Sequence of chain 1.A:
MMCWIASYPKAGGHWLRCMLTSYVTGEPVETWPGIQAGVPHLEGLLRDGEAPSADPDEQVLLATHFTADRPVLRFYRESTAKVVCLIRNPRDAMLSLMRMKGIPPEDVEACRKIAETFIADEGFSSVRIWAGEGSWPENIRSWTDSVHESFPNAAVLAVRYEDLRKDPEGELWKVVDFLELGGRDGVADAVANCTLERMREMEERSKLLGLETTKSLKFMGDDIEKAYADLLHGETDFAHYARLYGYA

Binding-site contacts:
Ligand atom O1P contacts residue ARG119 of chain 1.A at 3.8 Å.
Ligand atom O5P contacts residue LYS30 of chain 1.A at 3.2 Å (salt-bridge).
Ligand atom C4' contacts residue LYS30 of chain 1.A at 3.7 Å.
Ligand atom O4P contacts residue HIS34 of chain 1.A at 2.6 Å (h-bond).
Ligand atom N3 contacts residue TYR181 of chain 1.A at 2.8 Å (h-bond).
Ligand atom O6P contacts residue HIS34 of chain 1.A at 3.7 Å.
Ligand atom O3P contacts residue SER116 of chain 1.A at 2.8 Å (h-bond).
Ligand atom N6 contacts residue TRP35 of chain 1.A at 2.9 Å.
Ligand atom C6 contacts residue TRP35 of chain 1.A at 3.1 Å (hydrophobic).
Ligand atom N7 contacts residue MET219 of chain 1.A at 3.6 Å.
Ligand atom O3P contacts residue ARG108 of chain 1.A at 3.4 Å (salt-bridge).
Ligand atom P1 contacts residue SER116 of chain 1.A at 3.4 Å.
Ligand atom C5 contacts residue TRP35 of chain 1.A at 3.5 Å (hydrophobic).
Ligand atom C4 contacts residue TYR181 of chain 1.A at 3.7 Å (hydrophobic).
Ligand atom O4P contacts residue GLY32 of chain 1.A at 3.7 Å.
Ligand atom N6 contacts residue LEU216 of chain 1.A at 3.3 Å (h-bond).
Ligand atom O4' contacts residue GLY32 of chain 1.A at 3.5 Å.
Ligand atom O5P contacts residue ALA31 of chain 1.A at 3.1 Å (h-bond).
Ligand atom O4P contacts residue GLY33 of chain 1.A at 3.3 Å (h-bond).
Ligand atom P2 contacts residue GLY32 of chain 1.A at 3.6 Å.
Ligand atom N6 contacts residue MET219 of chain 1.A at 3.4 Å (h-bond).
Ligand atom P2 contacts residue LYS30 of chain 1.A at 3.7 Å.
Ligand atom N6 contacts residue CYS214 of chain 1.A at 3.3 Å (h-bond).
Ligand atom P1 contacts residue ARG119 of chain 1.A at 3.5 Å.
Ligand atom O3P contacts residue ARG119 of chain 1.A at 2.3 Å (salt-bridge).
Ligand atom N6 contacts residue THR215 of chain 1.A at 3.4 Å.
Ligand atom O3' contacts residue ARG108 of chain 1.A at 3.1 Å (salt-bridge).
Ligand atom C2 contacts residue TRP35 of chain 1.A at 3.4 Å (hydrophobic).
Ligand atom O5' contacts residue LYS30 of chain 1.A at 3.3 Å.
Ligand atom P2 contacts residue GLY33 of chain 1.A at 3.5 Å.
Ligand atom C2 contacts residue TYR181 of chain 1.A at 3.6 Å (hydrophobic).
Ligand atom C1' contacts residue TYR181 of chain 1.A at 3.6 Å (hydrophobic).
Ligand atom P2 contacts residue HIS34 of chain 1.A at 3.6 Å.
Ligand atom O5P contacts residue GLY33 of chain 1.A at 2.7 Å (h-bond).
Ligand atom O5' contacts residue GLY32 of chain 1.A at 3.2 Å (h-bond).
Ligand atom N1 contacts residue TRP35 of chain 1.A at 3.1 Å.
Ligand atom O5P contacts residue GLY32 of chain 1.A at 2.8 Å (h-bond).
Ligand atom O3' contacts residue SER116 of chain 1.A at 3.5 Å (h-bond).
Ligand atom O1P contacts residue SER116 of chain 1.A at 3.3 Å (h-bond).
Ligand atom O6P contacts residue LYS30 of chain 1.A at 3.5 Å (salt-bridge).

A protein and the small-molecule ligand that binds it are described below.
Small molecule (SMILES): Nc1ncnc2c1ncn2[C@@H]1O[C@H](COP(=O)(O)O)[C@@H](OP(=O)(O)O)[C@H]1O